A small-molecule ligand and the protein it binds are described below.
Small molecule (SMILES): Nc1ccc(C(=O)O)c(O)c1

Sequence of chain 2.A:
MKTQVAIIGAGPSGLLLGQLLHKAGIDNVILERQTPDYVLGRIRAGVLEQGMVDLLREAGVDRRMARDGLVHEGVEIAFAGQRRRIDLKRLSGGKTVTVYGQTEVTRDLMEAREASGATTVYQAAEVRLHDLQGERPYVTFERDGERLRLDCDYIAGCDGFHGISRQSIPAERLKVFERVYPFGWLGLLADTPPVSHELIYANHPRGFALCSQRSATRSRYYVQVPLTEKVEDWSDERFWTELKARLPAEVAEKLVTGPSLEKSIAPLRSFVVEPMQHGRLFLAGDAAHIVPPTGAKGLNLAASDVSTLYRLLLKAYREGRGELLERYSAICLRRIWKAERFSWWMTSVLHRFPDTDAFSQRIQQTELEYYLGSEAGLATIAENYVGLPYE

Binding-site contacts:
Ligand atom N4 contacts residue LEU210 of chain 2.A at 4.1 Å.
Ligand atom C4 contacts residue ALA296 of chain 2.A at 4.1 Å (hydrophobic).
Ligand atom C1' contacts residue GLY46 of chain 2.A at 4.0 Å.
Ligand atom N4 contacts residue ALA296 of chain 2.A at 3.7 Å.
Ligand atom O2 contacts residue FAD1 of chain 2.B at 2.9 Å (h-bond).
Ligand atom O1' contacts residue TYR222 of chain 2.A at 2.9 Å (h-bond).
Ligand atom O2' contacts residue SER212 of chain 2.A at 2.8 Å (h-bond).
Ligand atom O2' contacts residue GLY46 of chain 2.A at 4.0 Å.
Ligand atom C6 contacts residue LEU199 of chain 2.A at 3.7 Å (hydrophobic).
Ligand atom C2 contacts residue FAD1 of chain 2.B at 4.0 Å.
Ligand atom C4 contacts residue PRO293 of chain 2.A at 3.7 Å (hydrophobic).
Ligand atom C2 contacts residue TRP185 of chain 2.A at 4.1 Å (hydrophobic).
Ligand atom C5 contacts residue VAL47 of chain 2.A at 3.9 Å (hydrophobic).
Ligand atom C1' contacts residue SER212 of chain 2.A at 3.8 Å.
Ligand atom C5 contacts residue LEU199 of chain 2.A at 3.8 Å (hydrophobic).
Ligand atom C2 contacts residue TYR222 of chain 2.A at 3.9 Å (hydrophobic).
Ligand atom N4 contacts residue THR294 of chain 2.A at 3.1 Å (h-bond).
Ligand atom C5 contacts residue LEU210 of chain 2.A at 3.9 Å (hydrophobic).
Ligand atom N4 contacts residue PRO293 of chain 2.A at 3.0 Å (h-bond).
Ligand atom O2' contacts residue ARG214 of chain 2.A at 2.9 Å (salt-bridge).
Ligand atom C3 contacts residue PRO293 of chain 2.A at 3.5 Å (hydrophobic).
Ligand atom O1' contacts residue ARG44 of chain 2.A at 3.8 Å.
Ligand atom C2 contacts residue LEU210 of chain 2.A at 4.2 Å (hydrophobic).
Ligand atom C5 contacts residue TYR201 of chain 2.A at 3.3 Å (hydrophobic).
Ligand atom C6 contacts residue SER212 of chain 2.A at 3.8 Å.
Ligand atom C3 contacts residue LEU210 of chain 2.A at 3.8 Å (hydrophobic).
Ligand atom O1' contacts residue GLY46 of chain 2.A at 3.9 Å.
Ligand atom N4 contacts residue TYR201 of chain 2.A at 3.1 Å (h-bond).
Ligand atom O1' contacts residue ARG214 of chain 2.A at 2.9 Å (salt-bridge).
Ligand atom C1' contacts residue ARG214 of chain 2.A at 3.6 Å.
Ligand atom C1 contacts residue SER212 of chain 2.A at 4.2 Å.
Ligand atom C6 contacts residue VAL47 of chain 2.A at 3.6 Å (hydrophobic).
Ligand atom O2 contacts residue TYR222 of chain 2.A at 2.9 Å (h-bond).
Ligand atom C1' contacts residue TYR222 of chain 2.A at 3.9 Å (hydrophobic).
Ligand atom C4 contacts residue LEU210 of chain 2.A at 3.7 Å (hydrophobic).
Ligand atom O2 contacts residue TRP185 of chain 2.A at 3.9 Å.
Ligand atom C4 contacts residue TYR201 of chain 2.A at 3.6 Å (hydrophobic).
Ligand atom N4 contacts residue TRP185 of chain 2.A at 4.0 Å.
Ligand atom C1 contacts residue TYR222 of chain 2.A at 4.1 Å (hydrophobic).
Ligand atom C3 contacts residue TRP185 of chain 2.A at 3.5 Å (hydrophobic).